This protein binds this small molecule.
Small molecule (SMILES): Nc1ccn([C@H]2C[C@H](O[P](=O)(O)OC[C@H]3O[C@@H](n4cnc5c(=O)nc(N)[nH]c54)C[C@@H]3O)[C@@H](CO[P](=O)(O)O[C@H]3C[C@H](n4ccc(N)nc4=O)O[C@@H]3CO[P](=O)(O)O[C@H]3C[C@H](n4cnc5c(=O)nc(N)[nH]c54)O[C@@H]3COP(=O)(O)O)O2)c(=O)n1

Sequence of chain 1.A:
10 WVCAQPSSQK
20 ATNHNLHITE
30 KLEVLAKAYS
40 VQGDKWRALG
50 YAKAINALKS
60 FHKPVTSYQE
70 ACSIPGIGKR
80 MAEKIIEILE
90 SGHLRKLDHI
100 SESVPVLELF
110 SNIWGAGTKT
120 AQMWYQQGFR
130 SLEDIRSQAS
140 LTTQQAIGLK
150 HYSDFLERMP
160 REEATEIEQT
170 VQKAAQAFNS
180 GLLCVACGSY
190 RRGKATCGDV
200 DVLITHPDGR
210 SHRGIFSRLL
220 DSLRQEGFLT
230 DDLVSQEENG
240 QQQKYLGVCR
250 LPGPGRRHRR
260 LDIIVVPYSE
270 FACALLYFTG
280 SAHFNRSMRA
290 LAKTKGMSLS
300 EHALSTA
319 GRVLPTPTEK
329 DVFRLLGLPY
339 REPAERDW

Binding-site contacts:
Ligand atom OP1 contacts residue ILE76 of chain 1.A at 3.7 Å.
Ligand atom C2 contacts residue TRP45 of chain 1.A at 3.3 Å (hydrophobic).
Ligand atom O5' contacts residue TYR50 of chain 1.A at 3.5 Å.
Ligand atom OP1 contacts residue TYR50 of chain 1.A at 2.9 Å (h-bond).
Ligand atom C6 contacts residue TRP45 of chain 1.A at 3.8 Å (hydrophobic).
Ligand atom C8 contacts residue ARG46 of chain 1.A at 3.5 Å.
Ligand atom OP1 contacts residue LYS78 of chain 1.A at 3.8 Å.
Ligand atom OP1 contacts residue NA1 of chain 1.F at 2.9 Å (h-bond).
Ligand atom O6 contacts residue TRP45 of chain 1.A at 3.7 Å.
Ligand atom OP1 contacts residue PRO74 of chain 1.A at 3.6 Å.
Ligand atom P contacts residue TYR50 of chain 1.A at 3.8 Å.
Ligand atom O4' contacts residue ARG46 of chain 1.A at 3.5 Å.
Ligand atom N9 contacts residue ARG46 of chain 1.A at 3.6 Å.
Ligand atom OP1 contacts residue GLY77 of chain 1.A at 2.9 Å (h-bond).
Ligand atom N2 contacts residue TRP45 of chain 1.A at 3.8 Å.
Ligand atom N3 contacts residue GLY49 of chain 1.A at 3.4 Å.
Ligand atom P contacts residue LYS83 of chain 1.A at 3.8 Å.
Ligand atom C4' contacts residue GLY75 of chain 1.A at 3.2 Å.
Ligand atom P contacts residue ARG46 of chain 1.A at 3.3 Å.
Ligand atom OP1 contacts residue GLY75 of chain 1.A at 2.8 Å (h-bond).
Ligand atom OP1 contacts residue TYR38 of chain 1.A at 3.1 Å (h-bond).
Ligand atom OP3 contacts residue LYS83 of chain 1.A at 2.7 Å (salt-bridge).
Ligand atom P contacts residue GLY75 of chain 1.A at 3.7 Å.
Ligand atom OP1 contacts residue MET80 of chain 1.A at 2.9 Å (h-bond).
Ligand atom OP2 contacts residue ARG46 of chain 1.A at 2.4 Å (salt-bridge).
Ligand atom OP1 contacts residue ARG79 of chain 1.A at 3.7 Å.
Ligand atom O3' contacts residue ILE76 of chain 1.A at 3.5 Å (h-bond).
Ligand atom C4 contacts residue TRP45 of chain 1.A at 3.5 Å (hydrophobic).
Ligand atom O3' contacts residue MET80 of chain 1.A at 3.4 Å.
Ligand atom O5' contacts residue ARG46 of chain 1.A at 3.2 Å (salt-bridge).
Ligand atom C1' contacts residue ARG46 of chain 1.A at 3.7 Å.
Ligand atom O3' contacts residue GLY75 of chain 1.A at 3.2 Å.
Ligand atom N1 contacts residue TRP45 of chain 1.A at 3.6 Å.
Ligand atom OP3 contacts residue ARG79 of chain 1.A at 3.6 Å.
Ligand atom N3 contacts residue TRP45 of chain 1.A at 3.3 Å (h-bond).
Ligand atom C5' contacts residue GLY77 of chain 1.A at 3.7 Å.
Ligand atom C5' contacts residue GLY75 of chain 1.A at 3.2 Å.
Ligand atom P contacts residue NA1 of chain 1.F at 3.8 Å.
Ligand atom O4' contacts residue TYR50 of chain 1.A at 3.6 Å.
Ligand atom C4 contacts residue ARG46 of chain 1.A at 3.8 Å.